Binding-site contacts:
Ligand atom O5 contacts residue SER102 of chain 1.J at 4.1 Å.
Ligand atom O5 contacts residue ASN100 of chain 1.J at 2.4 Å (h-bond).
Ligand atom C4 contacts residue ASN100 of chain 1.J at 4.3 Å.
Ligand atom C6 contacts residue TRP103 of chain 1.J at 4.2 Å (hydrophobic).
Ligand atom O3 contacts residue ILE130 of chain 1.J at 4.5 Å.
Ligand atom O5 contacts residue SER102 of chain 1.J at 4.0 Å.
Ligand atom C1 contacts residue ASN100 of chain 1.J at 1.4 Å.
Ligand atom C3 contacts residue ASN100 of chain 1.J at 3.8 Å.
Ligand atom C5 contacts residue SER102 of chain 1.J at 3.9 Å.
Ligand atom C3 contacts residue ILE130 of chain 1.J at 4.5 Å (hydrophobic).
Ligand atom C6 contacts residue TYR127 of chain 1.J at 3.6 Å (hydrophobic).
Ligand atom C4 contacts residue ILE130 of chain 1.J at 4.1 Å (hydrophobic).
Ligand atom C7 contacts residue ASN100 of chain 1.J at 3.5 Å.
Ligand atom C5 contacts residue ASN100 of chain 1.J at 3.6 Å.
Ligand atom N2 contacts residue ASN100 of chain 1.J at 3.0 Å (h-bond).
Ligand atom C8 contacts residue ASN100 of chain 1.J at 4.0 Å.
Ligand atom C1 contacts residue SER102 of chain 1.J at 3.9 Å.
Ligand atom C6 contacts residue SER102 of chain 1.J at 3.5 Å.
Ligand atom C2 contacts residue ASN100 of chain 1.J at 2.6 Å.
Ligand atom O7 contacts residue ASN100 of chain 1.J at 3.9 Å.

A protein and the small-molecule ligand that binds it are described below.
Small molecule (SMILES): CC(=O)N[C@H]1CO[C@H](CO[C@@H]2O[C@@H](C)[C@@H](O)[C@@H](O)[C@@H]2O)[C@@H](O)[C@@H]1O

Sequence of chain 1.J:
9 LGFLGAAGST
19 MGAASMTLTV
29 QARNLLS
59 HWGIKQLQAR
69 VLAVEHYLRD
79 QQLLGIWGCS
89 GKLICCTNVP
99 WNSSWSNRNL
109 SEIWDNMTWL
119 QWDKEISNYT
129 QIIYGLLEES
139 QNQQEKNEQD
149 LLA